Binding-site contacts:
Ligand atom C8 contacts residue VAL196 of chain 2.B at 3.6 Å (hydrophobic).
Ligand atom N3 contacts residue TYR159 of chain 2.B at 3.9 Å.
Ligand atom C4 contacts residue VAL196 of chain 2.B at 3.9 Å (hydrophobic).
Ligand atom C18 contacts residue PHE237 of chain 2.B at 3.6 Å (hydrophobic).
Ligand atom N4 contacts residue LEU240 of chain 2.B at 3.6 Å.
Ligand atom C3 contacts residue ALA24 of chain 2.D at 3.5 Å (hydrophobic).
Ligand atom O22 contacts residue TYR205 of chain 2.B at 3.8 Å.
Ligand atom C4 contacts residue TYR159 of chain 2.B at 3.5 Å (hydrophobic).
Ligand atom C17 contacts residue TYR112 of chain 2.B at 3.8 Å (hydrophobic).
Ligand atom C11 contacts residue ILE110 of chain 2.B at 3.6 Å (hydrophobic).
Ligand atom C3 contacts residue TYR159 of chain 2.B at 3.6 Å (hydrophobic).
Ligand atom C5 contacts residue VAL196 of chain 2.B at 3.8 Å (hydrophobic).
Ligand atom N3 contacts residue ILE194 of chain 2.B at 3.6 Å.
Ligand atom C17 contacts residue PHE237 of chain 2.B at 3.7 Å (hydrophobic).
Ligand atom N3 contacts residue LEU240 of chain 2.B at 3.5 Å.
Ligand atom C10 contacts residue MET132 of chain 2.B at 3.3 Å (hydrophobic).
Ligand atom C13 contacts residue MET132 of chain 2.B at 3.8 Å (hydrophobic).
Ligand atom C25 contacts residue ASP236 of chain 2.B at 3.5 Å.
Ligand atom O22 contacts residue TYR112 of chain 2.B at 3.5 Å.
Ligand atom O14 contacts residue MET132 of chain 2.B at 3.4 Å.
Ligand atom C18 contacts residue TYR112 of chain 2.B at 3.7 Å (hydrophobic).
Ligand atom O23 contacts residue TYR112 of chain 2.B at 3.5 Å.
Ligand atom C1 contacts residue PRO181 of chain 2.B at 3.7 Å (hydrophobic).
Ligand atom C2 contacts residue TYR159 of chain 2.B at 3.5 Å (hydrophobic).
Ligand atom C25 contacts residue SER206 of chain 2.B at 3.8 Å.
Ligand atom N6 contacts residue VAL196 of chain 2.B at 3.9 Å.
Ligand atom C13 contacts residue VAL199 of chain 2.B at 3.7 Å (hydrophobic).
Ligand atom C8 contacts residue VAL199 of chain 2.B at 3.7 Å (hydrophobic).
Ligand atom C19 contacts residue TYR205 of chain 2.B at 3.7 Å (hydrophobic).
Ligand atom C10 contacts residue ILE110 of chain 2.B at 3.5 Å (hydrophobic).
Ligand atom C11 contacts residue LEU134 of chain 2.B at 3.8 Å (hydrophobic).
Ligand atom C12 contacts residue PHE237 of chain 2.B at 3.5 Å (hydrophobic).
Ligand atom C21 contacts residue TYR112 of chain 2.B at 3.3 Å (hydrophobic).
Ligand atom C7 contacts residue VAL196 of chain 2.B at 3.6 Å (hydrophobic).
Ligand atom C2 contacts residue ILE194 of chain 2.B at 3.5 Å (hydrophobic).
Ligand atom C7 contacts residue TYR159 of chain 2.B at 3.7 Å (hydrophobic).
Ligand atom O23 contacts residue PHE237 of chain 2.B at 3.8 Å.
Ligand atom N4 contacts residue LEU134 of chain 2.B at 3.7 Å.
Ligand atom C20 contacts residue TYR205 of chain 2.B at 3.5 Å (hydrophobic).
Ligand atom C21 contacts residue PHE237 of chain 2.B at 3.7 Å (hydrophobic).

Sequence of chain 2.D:
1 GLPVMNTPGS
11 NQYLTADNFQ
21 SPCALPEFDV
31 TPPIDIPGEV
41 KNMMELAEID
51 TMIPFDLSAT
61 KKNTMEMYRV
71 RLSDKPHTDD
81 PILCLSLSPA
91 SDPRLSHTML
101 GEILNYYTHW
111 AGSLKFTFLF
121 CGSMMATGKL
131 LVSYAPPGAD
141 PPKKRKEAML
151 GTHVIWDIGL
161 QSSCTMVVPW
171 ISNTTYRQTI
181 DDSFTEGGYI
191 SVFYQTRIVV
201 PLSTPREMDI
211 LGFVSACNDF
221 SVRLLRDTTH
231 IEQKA

The small molecule below binds the protein below.
Small molecule (SMILES): CCOC(=O)c1ccc(OCCC2CCN(c3ccc(C)nn3)CC2)cc1

Sequence of chain 2.B:
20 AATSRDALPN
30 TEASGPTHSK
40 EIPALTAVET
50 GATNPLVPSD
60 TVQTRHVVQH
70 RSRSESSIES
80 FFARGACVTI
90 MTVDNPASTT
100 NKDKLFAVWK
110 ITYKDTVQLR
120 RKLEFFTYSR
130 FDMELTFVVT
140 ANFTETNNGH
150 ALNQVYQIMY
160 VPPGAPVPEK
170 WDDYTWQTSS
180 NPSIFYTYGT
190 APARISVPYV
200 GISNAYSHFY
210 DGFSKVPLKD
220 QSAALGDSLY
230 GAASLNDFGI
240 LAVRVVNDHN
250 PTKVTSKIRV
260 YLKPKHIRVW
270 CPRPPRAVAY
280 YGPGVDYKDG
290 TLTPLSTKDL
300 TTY